A small-molecule ligand and the protein it binds are described below.
Small molecule (SMILES): CC(=O)N[C@H]1[C@H](O[C@H]2[C@H](O)[C@@H](NC(C)=O)CO[C@@H]2CO[C@@H]2O[C@@H](C)[C@@H](O)[C@@H](O)[C@@H]2O)O[C@H](CO)[C@@H](O[C@@H]2O[C@H](CO)[C@@H](O)[C@H](O)[C@@H]2O)[C@@H]1O

Sequence of chain 1.J:
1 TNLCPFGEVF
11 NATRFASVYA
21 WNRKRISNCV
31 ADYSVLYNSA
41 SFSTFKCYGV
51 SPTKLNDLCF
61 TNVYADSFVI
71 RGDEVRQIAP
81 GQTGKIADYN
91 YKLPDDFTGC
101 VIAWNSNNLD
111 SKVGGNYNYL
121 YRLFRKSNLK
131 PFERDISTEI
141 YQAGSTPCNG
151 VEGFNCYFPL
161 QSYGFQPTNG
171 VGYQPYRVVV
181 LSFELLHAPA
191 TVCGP

Binding-site contacts:
Ligand atom C8 contacts residue SER39 of chain 1.J at 3.5 Å.
Ligand atom C4 contacts residue SER39 of chain 1.J at 4.0 Å.
Ligand atom C3 contacts residue ASN11 of chain 1.J at 3.8 Å.
Ligand atom C2 contacts residue ASN11 of chain 1.J at 2.5 Å.
Ligand atom C3 contacts residue SER39 of chain 1.J at 3.5 Å.
Ligand atom C6 contacts residue ASN11 of chain 1.J at 4.3 Å.
Ligand atom C8 contacts residue ASN38 of chain 1.J at 3.1 Å.
Ligand atom C8 contacts residue PHE10 of chain 1.J at 4.2 Å (hydrophobic).
Ligand atom C8 contacts residue GLY7 of chain 1.J at 4.1 Å.
Ligand atom O7 contacts residue GLY7 of chain 1.J at 4.2 Å.
Ligand atom C5 contacts residue SER39 of chain 1.J at 4.0 Å.
Ligand atom O4 contacts residue SER39 of chain 1.J at 3.3 Å (h-bond).
Ligand atom O3 contacts residue SER39 of chain 1.J at 3.7 Å.
Ligand atom C7 contacts residue PHE6 of chain 1.J at 4.4 Å (hydrophobic).
Ligand atom C7 contacts residue ASN11 of chain 1.J at 4.1 Å.
Ligand atom C5 contacts residue ASN11 of chain 1.J at 3.7 Å.
Ligand atom C1 contacts residue ASN11 of chain 1.J at 3.1 Å.
Ligand atom C1 contacts residue SER39 of chain 1.J at 4.4 Å.
Ligand atom C2 contacts residue ASN11 of chain 1.J at 4.2 Å.
Ligand atom N2 contacts residue ASN11 of chain 1.J at 3.0 Å (h-bond).
Ligand atom C7 contacts residue GLY7 of chain 1.J at 4.1 Å.
Ligand atom O5 contacts residue ASN11 of chain 1.J at 2.3 Å (h-bond).
Ligand atom O7 contacts residue ASN38 of chain 1.J at 4.1 Å.
Ligand atom C7 contacts residue SER39 of chain 1.J at 3.7 Å.
Ligand atom C5 contacts residue ASN11 of chain 1.J at 3.8 Å.
Ligand atom O7 contacts residue SER39 of chain 1.J at 3.3 Å (h-bond).
Ligand atom C1 contacts residue ASN11 of chain 1.J at 1.5 Å.
Ligand atom C7 contacts residue ASN38 of chain 1.J at 4.0 Å.
Ligand atom C8 contacts residue PHE6 of chain 1.J at 3.3 Å (hydrophobic).
Ligand atom C6 contacts residue ASN11 of chain 1.J at 4.0 Å.
Ligand atom O5 contacts residue ASN11 of chain 1.J at 2.6 Å (h-bond).
Ligand atom O6 contacts residue ASN11 of chain 1.J at 4.1 Å.
Ligand atom C4 contacts residue ASN11 of chain 1.J at 4.0 Å.
Ligand atom N2 contacts residue PHE10 of chain 1.J at 4.4 Å.
Ligand atom C8 contacts residue LEU36 of chain 1.J at 3.5 Å (hydrophobic).
Ligand atom C2 contacts residue SER39 of chain 1.J at 4.3 Å.
Ligand atom O4 contacts residue ASN11 of chain 1.J at 4.5 Å.
Ligand atom N2 contacts residue SER39 of chain 1.J at 4.0 Å.